The small molecule below binds the protein below.
Small molecule (SMILES): COc1ccc2c(c1)c(CC(=O)O)c(C)n2C(=O)c1ccc(Cl)cc1

Binding-site contacts:
Ligand atom C6 contacts residue LEU308 of chain 1.B at 3.8 Å (hydrophobic).
Ligand atom C11 contacts residue TRP227 of chain 1.B at 3.7 Å (hydrophobic).
Ligand atom C18 contacts residue NAP1 of chain 1.J at 3.1 Å.
Ligand atom C5 contacts residue LEU306 of chain 1.B at 4.1 Å (hydrophobic).
Ligand atom C4 contacts residue LEU308 of chain 1.B at 3.6 Å (hydrophobic).
Ligand atom O1 contacts residue TYR24 of chain 1.B at 4.0 Å.
Ligand atom C9 contacts residue TYR24 of chain 1.B at 4.2 Å (hydrophobic).
Ligand atom CL contacts residue VAL128 of chain 1.B at 3.9 Å.
Ligand atom C13 contacts residue ILE129 of chain 1.B at 3.8 Å (hydrophobic).
Ligand atom C5 contacts residue TRP227 of chain 1.B at 3.8 Å (hydrophobic).
Ligand atom C6 contacts residue LEU306 of chain 1.B at 4.0 Å (hydrophobic).
Ligand atom C16 contacts residue VAL54 of chain 1.B at 4.0 Å (hydrophobic).
Ligand atom C6 contacts residue TYR216 of chain 1.B at 3.5 Å (hydrophobic).
Ligand atom C14 contacts residue ILE129 of chain 1.B at 3.4 Å (hydrophobic).
Ligand atom C9 contacts residue TRP227 of chain 1.B at 3.8 Å (hydrophobic).
Ligand atom O contacts residue LEU308 of chain 1.B at 3.4 Å.
Ligand atom C6 contacts residue ASN167 of chain 1.B at 3.9 Å.
Ligand atom O2 contacts residue HIS117 of chain 1.B at 2.6 Å (h-bond).
Ligand atom CL contacts residue ILE129 of chain 1.B at 3.9 Å.
Ligand atom C18 contacts residue TYR55 of chain 1.B at 3.3 Å (hydrophobic).
Ligand atom C3 contacts residue LEU306 of chain 1.B at 4.0 Å (hydrophobic).
Ligand atom O2 contacts residue TYR55 of chain 1.B at 2.3 Å (h-bond).
Ligand atom O contacts residue THR307 of chain 1.B at 4.1 Å.
Ligand atom O3 contacts residue TYR55 of chain 1.B at 3.8 Å.
Ligand atom C2 contacts residue NAP1 of chain 1.J at 4.2 Å.
Ligand atom O3 contacts residue NAP1 of chain 1.J at 3.0 Å.
Ligand atom C10 contacts residue TRP227 of chain 1.B at 4.0 Å (hydrophobic).
Ligand atom C5 contacts residue LEU308 of chain 1.B at 3.6 Å (hydrophobic).
Ligand atom C11 contacts residue TYR24 of chain 1.B at 3.4 Å (hydrophobic).
Ligand atom C17 contacts residue NAP1 of chain 1.J at 3.5 Å.
Ligand atom C18 contacts residue HIS117 of chain 1.B at 3.3 Å.
Ligand atom C12 contacts residue TYR24 of chain 1.B at 4.1 Å (hydrophobic).
Ligand atom C12 contacts residue TRP227 of chain 1.B at 4.0 Å (hydrophobic).
Ligand atom O contacts residue LEU306 of chain 1.B at 3.3 Å.
Ligand atom C contacts residue LEU308 of chain 1.B at 4.1 Å (hydrophobic).
Ligand atom C17 contacts residue HIS117 of chain 1.B at 3.2 Å.
Ligand atom O1 contacts residue TRP227 of chain 1.B at 3.1 Å.
Ligand atom C3 contacts residue LEU308 of chain 1.B at 3.6 Å (hydrophobic).
Ligand atom O2 contacts residue NAP1 of chain 1.J at 2.8 Å.
Ligand atom C4 contacts residue LEU306 of chain 1.B at 3.6 Å (hydrophobic).

Sequence of chain 1.B:
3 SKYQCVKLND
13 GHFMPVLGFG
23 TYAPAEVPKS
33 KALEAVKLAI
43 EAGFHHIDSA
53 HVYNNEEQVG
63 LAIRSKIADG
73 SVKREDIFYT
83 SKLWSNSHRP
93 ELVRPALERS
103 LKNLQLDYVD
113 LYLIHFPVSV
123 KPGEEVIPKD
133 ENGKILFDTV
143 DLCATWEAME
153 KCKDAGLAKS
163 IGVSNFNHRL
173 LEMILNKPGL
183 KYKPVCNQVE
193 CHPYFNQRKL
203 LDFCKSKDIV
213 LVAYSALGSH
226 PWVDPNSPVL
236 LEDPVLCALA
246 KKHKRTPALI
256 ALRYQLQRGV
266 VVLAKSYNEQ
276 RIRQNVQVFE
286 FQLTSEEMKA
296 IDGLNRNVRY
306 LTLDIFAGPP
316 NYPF